The protein below binds the small molecule below.
Small molecule (SMILES): O=C1CCCC1

Sequence of chain 1.A:
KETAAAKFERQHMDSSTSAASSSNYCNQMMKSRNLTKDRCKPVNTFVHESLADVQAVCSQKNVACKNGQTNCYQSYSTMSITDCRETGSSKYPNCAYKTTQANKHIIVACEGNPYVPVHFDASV

Binding-site contacts:
Ligand atom C3 contacts residue SER23 of chain 1.A at 3.6 Å.
Ligand atom C3 contacts residue MFW1 of chain 1.F at 3.5 Å.
Ligand atom C4 contacts residue SER23 of chain 1.A at 3.0 Å.
Ligand atom C3 contacts residue SER22 of chain 1.A at 4.3 Å.
Ligand atom C4 contacts residue SER22 of chain 1.A at 4.1 Å.
Ligand atom C2 contacts residue SER23 of chain 1.A at 4.5 Å.
Ligand atom C2 contacts residue MFW1 of chain 1.F at 4.5 Å.
Ligand atom C5 contacts residue SER23 of chain 1.A at 3.6 Å.
Ligand atom O1 contacts residue SER22 of chain 1.A at 3.2 Å.
Ligand atom O1 contacts residue SER23 of chain 1.A at 3.0 Å (h-bond).
Ligand atom C1 contacts residue SER23 of chain 1.A at 4.2 Å.